Binding-site contacts:
Ligand atom CA contacts residue MN1 of chain 1.E at 2.8 Å.
Ligand atom CB contacts residue ARG72 of chain 1.A at 4.0 Å.
Ligand atom C contacts residue ASP177 of chain 1.A at 4.0 Å.
Ligand atom O3 contacts residue GLU151 of chain 1.A at 3.3 Å (salt-bridge).
Ligand atom O contacts residue ALA176 of chain 1.A at 2.8 Å (h-bond).
Ligand atom OXT contacts residue ASP177 of chain 1.A at 3.0 Å (salt-bridge).
Ligand atom O contacts residue MN1 of chain 1.E at 4.2 Å.
Ligand atom C contacts residue ALA176 of chain 1.A at 3.6 Å (hydrophobic).
Ligand atom O contacts residue GLY174 of chain 1.A at 3.2 Å.
Ligand atom CA contacts residue GLN149 of chain 1.A at 3.9 Å.
Ligand atom OXT contacts residue VAL120 of chain 1.C at 4.3 Å.
Ligand atom CB contacts residue GLY174 of chain 1.A at 4.2 Å.
Ligand atom O3 contacts residue GLY174 of chain 1.A at 4.0 Å.
Ligand atom OXT contacts residue GLU151 of chain 1.A at 3.1 Å (salt-bridge).
Ligand atom CA contacts residue ARG72 of chain 1.A at 3.8 Å.
Ligand atom O3 contacts residue MN1 of chain 1.E at 2.1 Å.
Ligand atom O3 contacts residue ARG72 of chain 1.A at 2.9 Å (salt-bridge).
Ligand atom C contacts residue MN1 of chain 1.E at 2.9 Å.
Ligand atom C contacts residue GLY174 of chain 1.A at 3.2 Å.
Ligand atom CB contacts residue MN1 of chain 1.E at 4.2 Å.
Ligand atom O3 contacts residue ASP177 of chain 1.A at 4.3 Å.
Ligand atom C contacts residue GLU151 of chain 1.A at 3.9 Å.
Ligand atom CB contacts residue TRP21 of chain 1.A at 4.2 Å (hydrophobic).
Ligand atom C contacts residue PRO175 of chain 1.A at 3.8 Å (hydrophobic).
Ligand atom OXT contacts residue MN1 of chain 1.E at 2.2 Å.
Ligand atom CB contacts residue PHE172 of chain 1.A at 3.6 Å (hydrophobic).
Ligand atom O3 contacts residue PHE172 of chain 1.A at 4.2 Å.
Ligand atom OXT contacts residue ALA176 of chain 1.A at 3.6 Å (h-bond).
Ligand atom CB contacts residue LEU214 of chain 1.A at 3.7 Å (hydrophobic).
Ligand atom CA contacts residue PHE172 of chain 1.A at 4.2 Å (hydrophobic).
Ligand atom CA contacts residue GLU151 of chain 1.A at 4.0 Å.
Ligand atom OXT contacts residue PRO175 of chain 1.A at 4.0 Å.
Ligand atom O contacts residue ASP177 of chain 1.A at 4.1 Å.
Ligand atom O contacts residue PRO175 of chain 1.A at 3.1 Å (h-bond).
Ligand atom O3 contacts residue GLN149 of chain 1.A at 3.1 Å (h-bond).
Ligand atom CA contacts residue GLY174 of chain 1.A at 3.6 Å.
Ligand atom OXT contacts residue GLY174 of chain 1.A at 3.4 Å.

The protein below binds the small molecule below.
Small molecule (SMILES): CC(=O)C(=O)O

Sequence of chain 1.A:
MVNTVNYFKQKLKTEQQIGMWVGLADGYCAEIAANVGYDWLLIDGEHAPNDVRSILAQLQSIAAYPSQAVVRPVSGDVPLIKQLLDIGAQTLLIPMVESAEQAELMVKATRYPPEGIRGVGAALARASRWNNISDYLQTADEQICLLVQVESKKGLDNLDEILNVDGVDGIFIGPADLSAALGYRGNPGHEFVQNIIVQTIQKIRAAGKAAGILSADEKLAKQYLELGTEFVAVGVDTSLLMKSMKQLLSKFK

Sequence of chain 1.C:
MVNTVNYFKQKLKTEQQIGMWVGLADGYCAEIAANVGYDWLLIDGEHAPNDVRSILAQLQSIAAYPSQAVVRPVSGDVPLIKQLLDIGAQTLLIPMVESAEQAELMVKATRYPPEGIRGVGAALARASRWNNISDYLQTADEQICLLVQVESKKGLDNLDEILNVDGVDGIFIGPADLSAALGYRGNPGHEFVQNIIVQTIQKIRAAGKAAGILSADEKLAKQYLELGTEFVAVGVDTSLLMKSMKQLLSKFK